The small molecule below binds the protein below.
Small molecule (SMILES): CNc1nc(F)nc2c1ncn2Cc1cccc(Cl)c1

Binding-site contacts:
Ligand atom C06 contacts residue LYS18 of chain 1.A at 3.4 Å.
Ligand atom C01 contacts residue SER35 of chain 1.A at 3.2 Å.
Ligand atom C18 contacts residue SER19 of chain 1.A at 3.5 Å.
Ligand atom C01 contacts residue LEU96 of chain 1.A at 3.9 Å (hydrophobic).
Ligand atom N17 contacts residue ASN20 of chain 1.A at 2.9 Å (h-bond).
Ligand atom C08 contacts residue ASN20 of chain 1.A at 3.4 Å.
Ligand atom C09 contacts residue ASN20 of chain 1.A at 3.6 Å.
Ligand atom CL14 contacts residue PRO88 of chain 1.A at 3.5 Å.
Ligand atom C16 contacts residue SER19 of chain 1.A at 3.9 Å.
Ligand atom C16 contacts residue MET91 of chain 1.A at 3.7 Å (hydrophobic).
Ligand atom F19 contacts residue ASN24 of chain 1.A at 3.1 Å.
Ligand atom C03 contacts residue MET91 of chain 1.A at 3.9 Å (hydrophobic).
Ligand atom N07 contacts residue LYS18 of chain 1.A at 3.0 Å (salt-bridge).
Ligand atom C08 contacts residue LYS18 of chain 1.A at 3.0 Å.
Ligand atom CL14 contacts residue ASN20 of chain 1.A at 3.8 Å.
Ligand atom N02 contacts residue LEU96 of chain 1.A at 3.8 Å.
Ligand atom C04 contacts residue MET91 of chain 1.A at 3.6 Å (hydrophobic).
Ligand atom C18 contacts residue ASN20 of chain 1.A at 3.4 Å.
Ligand atom F19 contacts residue PRO88 of chain 1.A at 3.5 Å.
Ligand atom C18 contacts residue ASN24 of chain 1.A at 3.5 Å.
Ligand atom C11 contacts residue LEU37 of chain 1.A at 4.0 Å (hydrophobic).
Ligand atom C15 contacts residue ASN20 of chain 1.A at 3.3 Å.
Ligand atom F19 contacts residue ASN21 of chain 1.A at 3.3 Å.
Ligand atom N20 contacts residue ASN24 of chain 1.A at 2.9 Å (h-bond).
Ligand atom C01 contacts residue TRP34 of chain 1.A at 3.6 Å (hydrophobic).
Ligand atom N02 contacts residue SER35 of chain 1.A at 2.8 Å (h-bond).
Ligand atom C06 contacts residue ASP133 of chain 1.A at 3.1 Å.
Ligand atom N20 contacts residue SER19 of chain 1.A at 3.8 Å.
Ligand atom N05 contacts residue ASP133 of chain 1.A at 3.8 Å.
Ligand atom C03 contacts residue SER35 of chain 1.A at 3.9 Å.
Ligand atom N17 contacts residue SER19 of chain 1.A at 3.6 Å.
Ligand atom N02 contacts residue TRP34 of chain 1.A at 3.4 Å.
Ligand atom F19 contacts residue SER19 of chain 1.A at 3.3 Å.
Ligand atom C16 contacts residue LYS18 of chain 1.A at 3.5 Å.
Ligand atom C16 contacts residue ASN20 of chain 1.A at 3.9 Å.
Ligand atom N05 contacts residue SER35 of chain 1.A at 4.0 Å.
Ligand atom C01 contacts residue ASN24 of chain 1.A at 3.8 Å.
Ligand atom C01 contacts residue TRP85 of chain 1.A at 3.5 Å (hydrophobic).
Ligand atom F19 contacts residue ASN20 of chain 1.A at 3.2 Å.
Ligand atom C03 contacts residue TRP34 of chain 1.A at 3.7 Å (hydrophobic).

Sequence of chain 1.A:
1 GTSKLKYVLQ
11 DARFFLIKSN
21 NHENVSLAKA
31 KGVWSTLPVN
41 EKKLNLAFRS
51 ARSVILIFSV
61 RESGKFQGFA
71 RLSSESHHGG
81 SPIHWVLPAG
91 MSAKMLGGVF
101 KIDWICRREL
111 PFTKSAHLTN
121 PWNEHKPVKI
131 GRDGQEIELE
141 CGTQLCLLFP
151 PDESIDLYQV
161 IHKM